Binding-site contacts:
Ligand atom C4 contacts residue ASN55 of chain 1.A at 4.2 Å.
Ligand atom C7 contacts residue ASN55 of chain 1.A at 3.5 Å.
Ligand atom C1 contacts residue ASN55 of chain 1.A at 1.4 Å.
Ligand atom O5 contacts residue ASN55 of chain 1.A at 2.4 Å (h-bond).
Ligand atom O7 contacts residue GLN342 of chain 1.A at 2.9 Å (h-bond).
Ligand atom C8 contacts residue ASN55 of chain 1.A at 3.6 Å.
Ligand atom C7 contacts residue GLN342 of chain 1.A at 3.6 Å.
Ligand atom N2 contacts residue GLN342 of chain 1.A at 3.6 Å.
Ligand atom N2 contacts residue ASN55 of chain 1.A at 2.9 Å (h-bond).
Ligand atom C2 contacts residue ASN55 of chain 1.A at 2.4 Å.
Ligand atom C5 contacts residue ASN55 of chain 1.A at 3.7 Å.
Ligand atom O7 contacts residue ASN55 of chain 1.A at 4.3 Å.
Ligand atom C3 contacts residue ASN55 of chain 1.A at 3.8 Å.

Sequence of chain 1.A:
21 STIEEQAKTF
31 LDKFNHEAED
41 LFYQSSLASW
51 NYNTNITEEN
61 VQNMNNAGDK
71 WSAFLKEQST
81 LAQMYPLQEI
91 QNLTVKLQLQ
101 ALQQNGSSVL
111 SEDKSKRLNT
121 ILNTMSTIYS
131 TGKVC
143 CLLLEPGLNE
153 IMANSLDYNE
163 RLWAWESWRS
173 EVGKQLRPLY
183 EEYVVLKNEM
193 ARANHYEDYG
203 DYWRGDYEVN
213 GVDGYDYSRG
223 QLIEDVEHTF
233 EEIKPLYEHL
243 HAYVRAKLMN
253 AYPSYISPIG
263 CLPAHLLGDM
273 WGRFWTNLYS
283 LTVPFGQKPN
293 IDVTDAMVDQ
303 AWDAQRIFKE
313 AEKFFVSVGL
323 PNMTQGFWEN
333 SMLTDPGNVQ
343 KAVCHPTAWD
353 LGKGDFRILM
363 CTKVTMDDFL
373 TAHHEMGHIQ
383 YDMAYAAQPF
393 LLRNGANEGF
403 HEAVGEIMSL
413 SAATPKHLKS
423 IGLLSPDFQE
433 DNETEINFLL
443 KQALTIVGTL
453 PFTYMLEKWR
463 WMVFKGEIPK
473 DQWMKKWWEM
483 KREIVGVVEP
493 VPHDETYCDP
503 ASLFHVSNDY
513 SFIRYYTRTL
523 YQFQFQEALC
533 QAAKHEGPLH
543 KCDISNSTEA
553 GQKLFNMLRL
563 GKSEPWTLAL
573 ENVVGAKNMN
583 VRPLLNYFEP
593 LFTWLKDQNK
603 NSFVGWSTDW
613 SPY

The protein below binds the small molecule below.
Small molecule (SMILES): CC(=O)N[C@@H]1[C@@H](O)[C@H](O)[C@@H](CO)O[C@H]1O